A small-molecule ligand and the protein it binds are described below.
Small molecule (SMILES): O=C(CO)[C@@H](O)[C@H](O)[C@H](O)COP(=O)(O)O

Sequence of chain 2.E:
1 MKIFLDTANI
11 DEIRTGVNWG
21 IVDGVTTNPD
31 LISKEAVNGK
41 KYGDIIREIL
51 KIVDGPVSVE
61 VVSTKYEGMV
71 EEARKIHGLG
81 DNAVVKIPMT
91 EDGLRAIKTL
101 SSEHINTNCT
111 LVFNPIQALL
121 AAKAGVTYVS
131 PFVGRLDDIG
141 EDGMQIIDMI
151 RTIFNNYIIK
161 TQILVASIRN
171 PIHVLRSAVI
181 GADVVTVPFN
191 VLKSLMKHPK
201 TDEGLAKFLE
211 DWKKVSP

Binding-site contacts:
Ligand atom C1 contacts residue THR110 of chain 2.D at 3.6 Å.
Ligand atom O5 contacts residue ASP6 of chain 2.D at 2.4 Å (salt-bridge).
Ligand atom O6 contacts residue SER167 of chain 2.D at 3.4 Å.
Ligand atom C1 contacts residue SER130 of chain 2.D at 3.4 Å.
Ligand atom C4 contacts residue ASN28 of chain 2.D at 3.9 Å.
Ligand atom O1P contacts residue SER167 of chain 2.D at 3.9 Å.
Ligand atom C1 contacts residue LYS86 of chain 2.D at 2.4 Å.
Ligand atom C5 contacts residue ASN28 of chain 2.D at 3.9 Å.
Ligand atom C3 contacts residue THR26 of chain 2.D at 3.8 Å.
Ligand atom O4 contacts residue ASN28 of chain 2.D at 2.9 Å (h-bond).
Ligand atom C2 contacts residue LYS86 of chain 2.D at 1.2 Å.
Ligand atom O1 contacts residue LYS86 of chain 2.D at 3.1 Å (salt-bridge).
Ligand atom O1 contacts residue ALA166 of chain 2.D at 3.9 Å.
Ligand atom C6 contacts residue PHE132 of chain 2.D at 3.6 Å (hydrophobic).
Ligand atom O3 contacts residue ASP6 of chain 2.D at 2.8 Å (salt-bridge).
Ligand atom C3 contacts residue LYS86 of chain 2.D at 2.4 Å.
Ligand atom O3 contacts residue ASN28 of chain 2.D at 3.4 Å (h-bond).
Ligand atom O1 contacts residue SER130 of chain 2.D at 2.9 Å (h-bond).
Ligand atom C3 contacts residue ASP6 of chain 2.D at 3.5 Å.
Ligand atom C1 contacts residue ASN108 of chain 2.D at 4.0 Å.
Ligand atom O3P contacts residue SER167 of chain 2.D at 2.7 Å (h-bond).
Ligand atom O3 contacts residue LYS86 of chain 2.D at 2.6 Å (salt-bridge).
Ligand atom O1 contacts residue LEU164 of chain 2.D at 3.9 Å.
Ligand atom C6 contacts residue SER167 of chain 2.D at 3.9 Å.
Ligand atom O1 contacts residue ASN108 of chain 2.D at 3.5 Å (h-bond).
Ligand atom O5 contacts residue ALA166 of chain 2.D at 3.5 Å.
Ligand atom O3 contacts residue LEU31 of chain 2.D at 3.9 Å.
Ligand atom P contacts residue ARG135 of chain 2.D at 3.8 Å.
Ligand atom O5 contacts residue SER167 of chain 2.D at 3.1 Å (h-bond).
Ligand atom P contacts residue SER167 of chain 2.D at 3.7 Å.
Ligand atom O3P contacts residue ARG135 of chain 2.D at 2.8 Å (salt-bridge).
Ligand atom C4 contacts residue PHE132 of chain 2.D at 3.7 Å (hydrophobic).
Ligand atom O2P contacts residue ARG135 of chain 2.D at 2.9 Å (salt-bridge).
Ligand atom O3 contacts residue THR26 of chain 2.D at 3.6 Å.
Ligand atom O3 contacts residue THR27 of chain 2.D at 3.5 Å (h-bond).
Ligand atom O4 contacts residue LYS86 of chain 2.D at 3.4 Å (salt-bridge).
Ligand atom C5 contacts residue ASP6 of chain 2.D at 3.3 Å.
Ligand atom O4 contacts residue PHE132 of chain 2.D at 3.7 Å.
Ligand atom O1 contacts residue THR26 of chain 2.D at 3.8 Å.
Ligand atom C4 contacts residue LYS86 of chain 2.D at 3.3 Å.

Sequence of chain 2.D:
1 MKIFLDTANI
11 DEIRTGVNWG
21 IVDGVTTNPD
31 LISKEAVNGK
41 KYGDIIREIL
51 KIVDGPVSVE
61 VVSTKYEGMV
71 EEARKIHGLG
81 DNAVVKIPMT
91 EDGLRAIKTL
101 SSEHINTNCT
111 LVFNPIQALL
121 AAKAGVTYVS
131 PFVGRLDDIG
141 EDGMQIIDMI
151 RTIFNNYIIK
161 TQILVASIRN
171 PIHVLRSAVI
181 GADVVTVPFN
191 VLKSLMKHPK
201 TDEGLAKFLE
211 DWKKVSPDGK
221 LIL